Sequence of chain 8.Y:
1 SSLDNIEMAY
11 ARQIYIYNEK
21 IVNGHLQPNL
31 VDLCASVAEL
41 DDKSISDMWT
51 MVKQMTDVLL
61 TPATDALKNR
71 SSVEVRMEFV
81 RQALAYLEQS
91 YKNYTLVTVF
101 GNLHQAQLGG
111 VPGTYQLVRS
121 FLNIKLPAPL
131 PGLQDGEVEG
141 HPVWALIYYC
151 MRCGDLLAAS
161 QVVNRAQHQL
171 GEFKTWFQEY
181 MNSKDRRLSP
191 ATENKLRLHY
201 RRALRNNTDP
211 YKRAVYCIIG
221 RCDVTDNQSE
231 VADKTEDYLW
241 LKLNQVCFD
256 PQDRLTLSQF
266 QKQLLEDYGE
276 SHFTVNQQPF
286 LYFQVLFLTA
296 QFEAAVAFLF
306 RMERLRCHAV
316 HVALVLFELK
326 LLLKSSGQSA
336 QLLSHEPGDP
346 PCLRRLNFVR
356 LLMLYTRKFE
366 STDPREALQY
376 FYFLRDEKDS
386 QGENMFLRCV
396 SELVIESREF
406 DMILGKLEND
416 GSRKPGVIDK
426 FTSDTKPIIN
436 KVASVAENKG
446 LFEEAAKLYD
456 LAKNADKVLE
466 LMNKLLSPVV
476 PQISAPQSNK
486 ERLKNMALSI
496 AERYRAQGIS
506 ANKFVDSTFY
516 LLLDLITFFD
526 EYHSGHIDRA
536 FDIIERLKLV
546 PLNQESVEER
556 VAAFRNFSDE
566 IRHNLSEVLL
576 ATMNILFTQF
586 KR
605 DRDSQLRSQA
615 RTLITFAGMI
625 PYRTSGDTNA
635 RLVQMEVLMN

Binding-site contacts:
Ligand atom CB contacts residue HIS277 of chain 8.Y at 3.7 Å.
Ligand atom CG contacts residue TYR273 of chain 8.Y at 3.6 Å (hydrophobic).
Ligand atom CG1 contacts residue VAL280 of chain 8.Y at 4.0 Å (hydrophobic).
Ligand atom CG2 contacts residue HIS277 of chain 8.Y at 3.3 Å.
Ligand atom CA contacts residue THR235 of chain 8.Y at 3.6 Å.
Ligand atom O contacts residue ASN227 of chain 8.Y at 3.6 Å.
Ligand atom O contacts residue HIS277 of chain 8.Y at 3.4 Å.
Ligand atom N contacts residue THR235 of chain 8.Y at 3.9 Å.
Ligand atom CG2 contacts residue ASN281 of chain 8.Y at 3.6 Å.
Ligand atom O contacts residue ASN281 of chain 8.Y at 2.6 Å (h-bond).
Ligand atom C contacts residue THR235 of chain 8.Y at 3.6 Å.
Ligand atom CG2 contacts residue LEU286 of chain 8.Y at 3.7 Å (hydrophobic).
Ligand atom N contacts residue THR235 of chain 8.Y at 3.5 Å (h-bond).
Ligand atom N contacts residue TYR273 of chain 8.Y at 3.9 Å.
Ligand atom C contacts residue TYR94 of chain 8.Y at 4.0 Å (hydrophobic).
Ligand atom C contacts residue LEU286 of chain 8.Y at 3.8 Å (hydrophobic).
Ligand atom CD1 contacts residue TYR94 of chain 8.Y at 3.5 Å (hydrophobic).
Ligand atom CB contacts residue TYR238 of chain 8.Y at 3.6 Å (hydrophobic).
Ligand atom CG contacts residue LYS234 of chain 8.Y at 3.3 Å.
Ligand atom CD contacts residue TYR273 of chain 8.Y at 3.3 Å (hydrophobic).
Ligand atom N contacts residue ASN227 of chain 8.Y at 3.0 Å (h-bond).
Ligand atom C contacts residue THR235 of chain 8.Y at 3.6 Å.
Ligand atom O contacts residue TYR94 of chain 8.Y at 2.9 Å.
Ligand atom C contacts residue THR235 of chain 8.Y at 3.6 Å.
Ligand atom CG2 contacts residue GLU236 of chain 8.Y at 3.3 Å.
Ligand atom CD contacts residue HIS277 of chain 8.Y at 3.9 Å.
Ligand atom CD1 contacts residue TYR91 of chain 8.Y at 3.9 Å (hydrophobic).
Ligand atom O contacts residue THR235 of chain 8.Y at 3.0 Å (h-bond).
Ligand atom CG contacts residue HIS277 of chain 8.Y at 3.8 Å.
Ligand atom O contacts residue THR235 of chain 8.Y at 3.1 Å (h-bond).
Ligand atom CG1 contacts residue TYR94 of chain 8.Y at 3.8 Å (hydrophobic).
Ligand atom CB contacts residue ASP233 of chain 8.Y at 3.0 Å.
Ligand atom C contacts residue ASN281 of chain 8.Y at 3.8 Å.
Ligand atom CG2 contacts residue PHE278 of chain 8.Y at 3.7 Å (hydrophobic).
Ligand atom CG contacts residue ASP233 of chain 8.Y at 3.0 Å.
Ligand atom C contacts residue ASN227 of chain 8.Y at 3.5 Å.
Ligand atom CB contacts residue LEU286 of chain 8.Y at 3.9 Å (hydrophobic).
Ligand atom CA contacts residue ASN227 of chain 8.Y at 3.7 Å.
Ligand atom O contacts residue LEU286 of chain 8.Y at 3.2 Å.
Ligand atom O contacts residue LYS234 of chain 8.Y at 3.6 Å.

The small molecule below binds the protein below.
Small molecule (SMILES): CC[C@H](C)[C@H](NC(=O)[C@H](CO)NC(=O)[C@H](CCCN=C(N)N)NC(=O)[C@@H](NC(=O)[C@@H]1CCCN1C(=O)[C@@H]1CCCN1C(=O)[C@H](C)N)C(C)C)C(=O)N[C@H](C=O)Cc1ccc(O)cc1